Binding-site contacts:
Ligand atom C4 contacts residue HIS20 of chain 1.A at 4.5 Å.
Ligand atom OH contacts residue MET21 of chain 1.A at 4.1 Å.

The protein below binds the small molecule below.
Small molecule (SMILES): CCCCO

Sequence of chain 1.A:
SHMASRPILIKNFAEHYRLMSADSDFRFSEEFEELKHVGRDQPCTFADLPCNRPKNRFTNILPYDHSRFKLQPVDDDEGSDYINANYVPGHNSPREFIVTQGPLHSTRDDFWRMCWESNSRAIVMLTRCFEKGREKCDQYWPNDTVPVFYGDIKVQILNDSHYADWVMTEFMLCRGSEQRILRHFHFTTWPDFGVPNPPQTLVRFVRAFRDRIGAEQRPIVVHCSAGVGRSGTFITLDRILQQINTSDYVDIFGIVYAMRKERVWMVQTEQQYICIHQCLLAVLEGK